Sequence of chain 1.B:
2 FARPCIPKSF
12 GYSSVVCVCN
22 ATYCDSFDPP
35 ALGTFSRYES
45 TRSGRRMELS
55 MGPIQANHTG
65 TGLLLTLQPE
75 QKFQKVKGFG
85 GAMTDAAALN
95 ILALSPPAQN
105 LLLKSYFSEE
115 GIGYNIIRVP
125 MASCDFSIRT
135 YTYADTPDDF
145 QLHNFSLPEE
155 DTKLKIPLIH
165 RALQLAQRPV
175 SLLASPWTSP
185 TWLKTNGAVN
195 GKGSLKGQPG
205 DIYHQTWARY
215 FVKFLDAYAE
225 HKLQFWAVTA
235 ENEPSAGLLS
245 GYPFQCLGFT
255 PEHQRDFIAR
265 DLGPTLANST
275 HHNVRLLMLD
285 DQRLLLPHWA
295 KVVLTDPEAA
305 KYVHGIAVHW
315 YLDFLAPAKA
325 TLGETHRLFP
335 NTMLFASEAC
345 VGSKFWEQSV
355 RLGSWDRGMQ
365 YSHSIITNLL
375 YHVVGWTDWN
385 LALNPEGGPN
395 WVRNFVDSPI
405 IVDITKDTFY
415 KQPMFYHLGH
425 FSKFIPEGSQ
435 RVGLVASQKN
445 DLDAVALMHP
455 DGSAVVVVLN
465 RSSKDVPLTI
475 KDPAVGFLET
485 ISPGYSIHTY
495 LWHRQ

Binding-site contacts:
Ligand atom O18 contacts residue GLU237 of chain 1.B at 3.4 Å (salt-bridge).
Ligand atom C15 contacts residue GLU237 of chain 1.B at 3.5 Å.
Ligand atom N14 contacts residue TYR315 of chain 1.B at 4.0 Å.
Ligand atom O20 contacts residue ASP129 of chain 1.B at 2.6 Å (salt-bridge).
Ligand atom N11 contacts residue SER347 of chain 1.B at 3.5 Å.
Ligand atom O22 contacts residue ASN398 of chain 1.B at 3.9 Å.
Ligand atom O20 contacts residue TRP181 of chain 1.B at 2.9 Å (h-bond).
Ligand atom C17 contacts residue GLU342 of chain 1.B at 3.7 Å.
Ligand atom O16 contacts residue TYR315 of chain 1.B at 3.5 Å.
Ligand atom C17 contacts residue PHE248 of chain 1.B at 4.0 Å (hydrophobic).
Ligand atom C19 contacts residue ASP129 of chain 1.B at 3.6 Å.
Ligand atom C12 contacts residue CYS344 of chain 1.B at 3.6 Å (hydrophobic).
Ligand atom C13 contacts residue TRP383 of chain 1.B at 3.8 Å (hydrophobic).
Ligand atom N14 contacts residue GLU342 of chain 1.B at 3.9 Å.
Ligand atom C21 contacts residue ASP129 of chain 1.B at 3.3 Å.
Ligand atom C13 contacts residue GLU342 of chain 1.B at 3.6 Å.
Ligand atom C21 contacts residue ASN398 of chain 1.B at 3.9 Å.
Ligand atom C15 contacts residue GLU342 of chain 1.B at 3.8 Å.
Ligand atom O18 contacts residue ASN236 of chain 1.B at 3.1 Å (h-bond).
Ligand atom C19 contacts residue TRP383 of chain 1.B at 3.9 Å (hydrophobic).
Ligand atom C12 contacts residue TYR315 of chain 1.B at 3.9 Å (hydrophobic).
Ligand atom C12 contacts residue VAL400 of chain 1.B at 3.9 Å (hydrophobic).
Ligand atom C17 contacts residue GLU237 of chain 1.B at 3.7 Å.
Ligand atom O18 contacts residue TRP181 of chain 1.B at 3.8 Å.
Ligand atom C19 contacts residue TRP181 of chain 1.B at 4.0 Å (hydrophobic).
Ligand atom N11 contacts residue TYR315 of chain 1.B at 4.0 Å.
Ligand atom N11 contacts residue ASN398 of chain 1.B at 3.9 Å.
Ligand atom C10 contacts residue TYR315 of chain 1.B at 4.0 Å (hydrophobic).
Ligand atom O22 contacts residue TRP383 of chain 1.B at 2.9 Å (h-bond).
Ligand atom O22 contacts residue PHE130 of chain 1.B at 3.1 Å.
Ligand atom O18 contacts residue GLU342 of chain 1.B at 3.2 Å (salt-bridge).
Ligand atom O16 contacts residue GLU237 of chain 1.B at 2.6 Å (salt-bridge).
Ligand atom O16 contacts residue GLU342 of chain 1.B at 3.9 Å.
Ligand atom C12 contacts residue ASN398 of chain 1.B at 3.9 Å.
Ligand atom O20 contacts residue TRP383 of chain 1.B at 3.6 Å.
Ligand atom C21 contacts residue TRP383 of chain 1.B at 3.7 Å (hydrophobic).
Ligand atom O22 contacts residue ASP129 of chain 1.B at 2.6 Å (salt-bridge).
Ligand atom O20 contacts residue PHE248 of chain 1.B at 3.6 Å.
Ligand atom C13 contacts residue TYR315 of chain 1.B at 3.6 Å (hydrophobic).
Ligand atom C19 contacts residue GLU342 of chain 1.B at 3.6 Å.

A small-molecule ligand and the protein it binds are described below.
Small molecule (SMILES): CCCCCCCC/[NH+]=C1\NC[C@@H]2[C@@H](O)[C@H](O)[C@@H](O)[C@@H](O)N12